Sequence of chain 1.A:
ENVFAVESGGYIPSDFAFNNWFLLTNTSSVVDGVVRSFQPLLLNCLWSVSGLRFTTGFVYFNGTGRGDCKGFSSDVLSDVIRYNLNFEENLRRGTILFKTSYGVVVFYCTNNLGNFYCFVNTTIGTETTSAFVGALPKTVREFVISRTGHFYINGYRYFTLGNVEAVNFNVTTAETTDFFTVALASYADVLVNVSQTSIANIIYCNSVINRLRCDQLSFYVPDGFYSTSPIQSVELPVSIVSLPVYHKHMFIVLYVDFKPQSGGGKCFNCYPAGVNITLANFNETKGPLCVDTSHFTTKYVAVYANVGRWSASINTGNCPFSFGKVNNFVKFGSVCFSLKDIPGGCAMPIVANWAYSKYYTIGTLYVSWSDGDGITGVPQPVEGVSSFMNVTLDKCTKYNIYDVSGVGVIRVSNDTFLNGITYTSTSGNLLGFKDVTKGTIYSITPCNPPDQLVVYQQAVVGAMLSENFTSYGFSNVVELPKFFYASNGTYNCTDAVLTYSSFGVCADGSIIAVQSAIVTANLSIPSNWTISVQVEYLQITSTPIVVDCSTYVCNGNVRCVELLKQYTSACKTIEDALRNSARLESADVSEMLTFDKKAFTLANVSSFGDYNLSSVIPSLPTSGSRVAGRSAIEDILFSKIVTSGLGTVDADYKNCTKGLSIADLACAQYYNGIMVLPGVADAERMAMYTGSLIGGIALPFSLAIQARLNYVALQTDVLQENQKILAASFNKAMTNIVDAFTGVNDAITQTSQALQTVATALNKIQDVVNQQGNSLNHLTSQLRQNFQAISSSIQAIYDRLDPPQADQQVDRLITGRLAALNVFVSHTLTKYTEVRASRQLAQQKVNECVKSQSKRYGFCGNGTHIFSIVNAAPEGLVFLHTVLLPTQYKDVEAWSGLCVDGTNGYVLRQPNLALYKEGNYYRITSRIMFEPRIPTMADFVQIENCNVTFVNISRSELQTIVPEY

Binding-site contacts:
Ligand atom O7 contacts residue ASN671 of chain 1.A at 3.1 Å (h-bond).
Ligand atom C7 contacts residue ASN671 of chain 1.A at 3.2 Å.
Ligand atom C1 contacts residue ASN671 of chain 1.A at 1.4 Å.
Ligand atom N2 contacts residue ASN671 of chain 1.A at 3.0 Å (h-bond).
Ligand atom C1 contacts residue SER673 of chain 1.A at 4.2 Å.
Ligand atom O5 contacts residue ASN671 of chain 1.A at 2.3 Å (h-bond).
Ligand atom C4 contacts residue ASN671 of chain 1.A at 4.2 Å.
Ligand atom C3 contacts residue ASN671 of chain 1.A at 3.8 Å.
Ligand atom C2 contacts residue ASN671 of chain 1.A at 2.5 Å.
Ligand atom C8 contacts residue ASN671 of chain 1.A at 3.9 Å.
Ligand atom C5 contacts residue ASN671 of chain 1.A at 3.7 Å.

A protein and the small-molecule ligand that binds it are described below.
Small molecule (SMILES): CC(=O)N[C@@H]1[C@@H](O)[C@H](O)[C@@H](CO)O[C@H]1O